Sequence of chain 1.A:
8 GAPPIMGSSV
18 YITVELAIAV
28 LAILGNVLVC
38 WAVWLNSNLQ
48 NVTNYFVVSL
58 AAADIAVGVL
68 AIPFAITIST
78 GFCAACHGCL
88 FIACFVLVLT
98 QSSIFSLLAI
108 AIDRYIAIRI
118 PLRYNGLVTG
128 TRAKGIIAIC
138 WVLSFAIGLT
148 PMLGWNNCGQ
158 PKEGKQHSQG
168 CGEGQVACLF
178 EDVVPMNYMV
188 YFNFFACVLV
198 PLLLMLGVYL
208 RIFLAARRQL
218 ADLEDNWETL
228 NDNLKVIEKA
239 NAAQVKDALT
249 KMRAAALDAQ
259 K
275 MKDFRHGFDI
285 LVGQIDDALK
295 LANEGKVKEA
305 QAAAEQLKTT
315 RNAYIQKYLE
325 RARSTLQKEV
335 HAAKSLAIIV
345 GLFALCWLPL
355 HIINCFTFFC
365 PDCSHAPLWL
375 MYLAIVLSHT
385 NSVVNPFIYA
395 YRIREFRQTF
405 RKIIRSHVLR

A protein and the small-molecule ligand that binds it are described below.
Small molecule (SMILES): CC(C)CCC[C@@H](C)[C@H]1CC[C@H]2[C@@H]3CC=C4C[C@@H](O)CC[C@]4(C)[C@H]3CC[C@]12C

Binding-site contacts:
Ligand atom C4 contacts residue CYS364 of chain 1.A at 4.5 Å (hydrophobic).
Ligand atom C19 contacts residue PHE363 of chain 1.A at 4.2 Å (hydrophobic).
Ligand atom C3 contacts residue CYS364 of chain 1.A at 4.4 Å (hydrophobic).
Ligand atom C19 contacts residue CYS359 of chain 1.A at 3.9 Å (hydrophobic).
Ligand atom C11 contacts residue PHE363 of chain 1.A at 4.0 Å (hydrophobic).
Ligand atom C19 contacts residue PHE360 of chain 1.A at 3.8 Å (hydrophobic).
Ligand atom C2 contacts residue CYS364 of chain 1.A at 4.3 Å (hydrophobic).
Ligand atom C6 contacts residue PHE360 of chain 1.A at 3.4 Å (hydrophobic).
Ligand atom C11 contacts residue CYS359 of chain 1.A at 4.1 Å (hydrophobic).
Ligand atom C18 contacts residue CYS359 of chain 1.A at 3.7 Å (hydrophobic).
Ligand atom C10 contacts residue PHE360 of chain 1.A at 4.5 Å (hydrophobic).
Ligand atom C4 contacts residue PHE360 of chain 1.A at 3.9 Å (hydrophobic).
Ligand atom C27 contacts residue LEU352 of chain 1.A at 3.7 Å (hydrophobic).
Ligand atom C1 contacts residue PHE363 of chain 1.A at 3.8 Å (hydrophobic).
Ligand atom C7 contacts residue PHE360 of chain 1.A at 3.6 Å (hydrophobic).
Ligand atom C5 contacts residue PHE360 of chain 1.A at 3.8 Å (hydrophobic).
Ligand atom O1 contacts residue CYS364 of chain 1.A at 3.7 Å.
Ligand atom C21 contacts residue PHE191 of chain 1.A at 3.7 Å (hydrophobic).
Ligand atom C21 contacts residue OLC1 of chain 1.F at 3.9 Å.
Ligand atom C23 contacts residue LEU352 of chain 1.A at 4.3 Å (hydrophobic).
Ligand atom C11 contacts residue OLC1 of chain 1.F at 4.3 Å.
Ligand atom C1 contacts residue OLC1 of chain 1.F at 4.0 Å.
Ligand atom C24 contacts residue LEU196 of chain 1.A at 4.0 Å (hydrophobic).
Ligand atom C2 contacts residue OLC1 of chain 1.F at 4.0 Å.
Ligand atom C18 contacts residue ILE356 of chain 1.A at 4.0 Å (hydrophobic).
Ligand atom C21 contacts residue CYS359 of chain 1.A at 4.4 Å (hydrophobic).
Ligand atom C2 contacts residue PHE363 of chain 1.A at 3.6 Å (hydrophobic).
Ligand atom C21 contacts residue PHE192 of chain 1.A at 4.2 Å (hydrophobic).
Ligand atom C8 contacts residue PHE360 of chain 1.A at 4.0 Å (hydrophobic).
Ligand atom C12 contacts residue OLC1 of chain 1.F at 4.2 Å.
Ligand atom C23 contacts residue PHE191 of chain 1.A at 4.3 Å (hydrophobic).